Binding-site contacts:
Ligand atom C46 contacts residue VAL51 of chain 1.A at 3.9 Å (hydrophobic).
Ligand atom O37 contacts residue LEU223 of chain 1.A at 4.0 Å.
Ligand atom O22 contacts residue ASN47 of chain 1.A at 2.7 Å (h-bond).
Ligand atom O24 contacts residue LEU223 of chain 1.A at 3.6 Å.
Ligand atom C26 contacts residue LYS127 of chain 1.A at 3.9 Å.
Ligand atom C10 contacts residue MET11 of chain 1.B at 3.7 Å (hydrophobic).
Ligand atom C47 contacts residue ASN47 of chain 1.A at 3.5 Å.
Ligand atom C14 contacts residue ASN47 of chain 1.A at 3.0 Å.
Ligand atom C18 contacts residue ILE224 of chain 1.A at 3.7 Å (hydrophobic).
Ligand atom O16 contacts residue ASP220 of chain 1.A at 2.9 Å (salt-bridge).
Ligand atom C38 contacts residue LYS127 of chain 1.A at 3.4 Å.
Ligand atom O13 contacts residue VAL51 of chain 1.A at 3.7 Å.
Ligand atom C7 contacts residue ASN47 of chain 1.A at 3.0 Å.
Ligand atom C18 contacts residue ASP220 of chain 1.A at 3.7 Å.
Ligand atom C6 contacts residue VAL51 of chain 1.A at 3.9 Å (hydrophobic).
Ligand atom C17 contacts residue LEU223 of chain 1.A at 3.9 Å (hydrophobic).
Ligand atom C23 contacts residue PHE124 of chain 1.A at 3.9 Å (hydrophobic).
Ligand atom C27 contacts residue LYS127 of chain 1.A at 3.6 Å.
Ligand atom O8 contacts residue ASN47 of chain 1.A at 3.7 Å.
Ligand atom O16 contacts residue PRO172 of chain 1.A at 3.6 Å.
Ligand atom O8 contacts residue ASP220 of chain 1.A at 4.0 Å.
Ligand atom C18 contacts residue MET11 of chain 1.B at 3.9 Å (hydrophobic).
Ligand atom C20 contacts residue LYS127 of chain 1.A at 3.8 Å.
Ligand atom C7 contacts residue VAL51 of chain 1.A at 3.8 Å (hydrophobic).
Ligand atom C11 contacts residue ASP220 of chain 1.A at 3.7 Å.
Ligand atom O29 contacts residue ASP220 of chain 1.A at 3.2 Å (salt-bridge).
Ligand atom C31 contacts residue LEU223 of chain 1.A at 3.5 Å (hydrophobic).
Ligand atom C9 contacts residue ASP220 of chain 1.A at 3.8 Å.
Ligand atom C25 contacts residue PRO172 of chain 1.A at 3.6 Å (hydrophobic).
Ligand atom C46 contacts residue LEU48 of chain 1.A at 4.0 Å (hydrophobic).
Ligand atom C23 contacts residue ASN47 of chain 1.A at 3.9 Å.
Ligand atom C36 contacts residue ASP220 of chain 1.A at 4.0 Å.
Ligand atom O32 contacts residue LYS127 of chain 1.A at 2.7 Å (salt-bridge).
Ligand atom O24 contacts residue ASP220 of chain 1.A at 3.4 Å.
Ligand atom C3 contacts residue ASN47 of chain 1.A at 3.5 Å.
Ligand atom C27 contacts residue PHE124 of chain 1.A at 3.6 Å (hydrophobic).
Ligand atom O43 contacts residue ASP220 of chain 1.A at 3.9 Å.
Ligand atom C36 contacts residue LEU223 of chain 1.A at 3.5 Å (hydrophobic).
Ligand atom O43 contacts residue LYS219 of chain 1.A at 4.0 Å.
Ligand atom C38 contacts residue PHE124 of chain 1.A at 3.8 Å (hydrophobic).

Sequence of chain 1.A:
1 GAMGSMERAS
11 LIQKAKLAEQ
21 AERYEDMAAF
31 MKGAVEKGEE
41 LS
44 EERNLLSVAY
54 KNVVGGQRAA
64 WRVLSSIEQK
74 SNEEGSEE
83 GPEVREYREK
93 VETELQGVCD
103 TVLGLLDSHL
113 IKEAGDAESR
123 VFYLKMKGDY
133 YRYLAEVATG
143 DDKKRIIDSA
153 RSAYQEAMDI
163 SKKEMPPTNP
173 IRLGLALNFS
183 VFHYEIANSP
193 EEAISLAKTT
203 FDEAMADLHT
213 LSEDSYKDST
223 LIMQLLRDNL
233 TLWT

This protein binds this small molecule.
Small molecule (SMILES): C=CC(C)(C)OC[C@H]1O[C@H](O[C@@H]2C3=C([C@H](C)COC(C)=O)C[C@H](O)[C@]3(C)/C=C3/[C@@H](COC)CC[C@H]3[C@@H](C)[C@H]2O)[C@H](O)[C@@H](OC(C)=O)[C@@H]1O

Sequence of chain 1.B:
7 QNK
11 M